Sequence of chain 1.D:
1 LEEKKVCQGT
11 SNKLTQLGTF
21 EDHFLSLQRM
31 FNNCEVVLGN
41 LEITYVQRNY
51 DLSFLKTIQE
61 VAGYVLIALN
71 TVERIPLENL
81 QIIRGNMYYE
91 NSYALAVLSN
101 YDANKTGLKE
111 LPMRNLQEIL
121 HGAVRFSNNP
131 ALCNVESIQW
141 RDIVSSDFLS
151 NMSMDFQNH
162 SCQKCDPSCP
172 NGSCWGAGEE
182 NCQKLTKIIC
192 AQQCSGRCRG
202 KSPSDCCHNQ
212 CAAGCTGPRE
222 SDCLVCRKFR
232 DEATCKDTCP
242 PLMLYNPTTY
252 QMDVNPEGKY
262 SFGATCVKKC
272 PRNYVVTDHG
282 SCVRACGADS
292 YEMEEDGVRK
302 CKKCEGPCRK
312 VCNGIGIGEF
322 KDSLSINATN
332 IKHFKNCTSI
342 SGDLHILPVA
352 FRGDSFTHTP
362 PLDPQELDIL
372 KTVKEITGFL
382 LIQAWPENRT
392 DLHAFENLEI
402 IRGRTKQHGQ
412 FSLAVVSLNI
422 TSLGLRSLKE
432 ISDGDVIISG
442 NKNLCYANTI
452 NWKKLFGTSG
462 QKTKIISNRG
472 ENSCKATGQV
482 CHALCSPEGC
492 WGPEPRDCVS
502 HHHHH

A small-molecule ligand and the protein it binds are described below.
Small molecule (SMILES): CC(=O)N[C@H]1[C@H](O[C@H]2[C@H](O)[C@@H](NC(C)=O)CO[C@@H]2CO)O[C@H](CO)[C@@H](O)[C@@H]1O

Binding-site contacts:
Ligand atom N2 contacts residue ASN420 of chain 1.D at 3.0 Å (h-bond).
Ligand atom C1 contacts residue ASN420 of chain 1.D at 1.4 Å.
Ligand atom C3 contacts residue GLU388 of chain 1.D at 4.3 Å.
Ligand atom C6 contacts residue THR422 of chain 1.D at 4.0 Å.
Ligand atom C5 contacts residue ASN420 of chain 1.D at 3.6 Å.
Ligand atom C2 contacts residue GLU388 of chain 1.D at 3.3 Å.
Ligand atom N2 contacts residue GLU388 of chain 1.D at 3.4 Å (salt-bridge).
Ligand atom O5 contacts residue GLU388 of chain 1.D at 4.0 Å.
Ligand atom C8 contacts residue ASN389 of chain 1.D at 3.4 Å.
Ligand atom O7 contacts residue GLU388 of chain 1.D at 2.8 Å (salt-bridge).
Ligand atom O3 contacts residue GLU388 of chain 1.D at 4.4 Å.
Ligand atom C3 contacts residue ASN420 of chain 1.D at 3.8 Å.
Ligand atom O6 contacts residue THR391 of chain 1.D at 4.0 Å.
Ligand atom C4 contacts residue ASN420 of chain 1.D at 4.2 Å.
Ligand atom O6 contacts residue ASN444 of chain 1.D at 4.1 Å.
Ligand atom C6 contacts residue ASN420 of chain 1.D at 4.4 Å.
Ligand atom C5 contacts residue ASN444 of chain 1.D at 3.5 Å.
Ligand atom C1 contacts residue ASN444 of chain 1.D at 3.9 Å.
Ligand atom O5 contacts residue ASN444 of chain 1.D at 3.3 Å (h-bond).
Ligand atom C2 contacts residue ASN420 of chain 1.D at 2.5 Å.
Ligand atom C6 contacts residue ASN444 of chain 1.D at 3.3 Å.
Ligand atom C7 contacts residue GLU388 of chain 1.D at 3.2 Å.
Ligand atom O5 contacts residue ASN420 of chain 1.D at 2.3 Å (h-bond).
Ligand atom C7 contacts residue ASN420 of chain 1.D at 4.0 Å.
Ligand atom O6 contacts residue THR422 of chain 1.D at 3.2 Å.
Ligand atom C1 contacts residue GLU388 of chain 1.D at 3.8 Å.
Ligand atom C8 contacts residue GLU388 of chain 1.D at 3.4 Å.